Sequence of chain 1.C:
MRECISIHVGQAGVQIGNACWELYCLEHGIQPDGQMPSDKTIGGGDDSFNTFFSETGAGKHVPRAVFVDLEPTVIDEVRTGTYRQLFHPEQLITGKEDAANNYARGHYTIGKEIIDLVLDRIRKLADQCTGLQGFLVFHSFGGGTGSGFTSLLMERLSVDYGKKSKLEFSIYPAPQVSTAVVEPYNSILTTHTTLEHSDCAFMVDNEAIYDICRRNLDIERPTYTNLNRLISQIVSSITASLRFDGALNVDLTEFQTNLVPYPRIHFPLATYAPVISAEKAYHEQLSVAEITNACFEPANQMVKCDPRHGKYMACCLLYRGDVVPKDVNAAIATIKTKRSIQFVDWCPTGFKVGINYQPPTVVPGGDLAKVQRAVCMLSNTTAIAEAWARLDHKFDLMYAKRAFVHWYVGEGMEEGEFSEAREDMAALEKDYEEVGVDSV

Binding-site contacts:
Ligand atom C16 contacts residue PHE135 of chain 1.C at 3.5 Å (hydrophobic).
Ligand atom C10 contacts residue SER165 of chain 1.C at 3.5 Å.
Ligand atom F1 contacts residue LYS166 of chain 1.C at 3.6 Å.
Ligand atom F1 contacts residue SER165 of chain 1.C at 3.1 Å.
Ligand atom N1 contacts residue GLY98 of chain 1.B at 3.3 Å (h-bond).
Ligand atom C9 contacts residue THR253 of chain 1.C at 3.6 Å.
Ligand atom C17 contacts residue LEU167 of chain 1.C at 3.5 Å (hydrophobic).
Ligand atom C5 contacts residue LYS103 of chain 1.B at 3.6 Å.
Ligand atom C14 contacts residue GLN133 of chain 1.C at 3.7 Å.
Ligand atom C7 contacts residue ASN100 of chain 1.B at 3.5 Å.
Ligand atom C9 contacts residue SER165 of chain 1.C at 3.7 Å.
Ligand atom C11 contacts residue THR253 of chain 1.C at 3.6 Å.
Ligand atom C14 contacts residue CYS4 of chain 1.C at 3.5 Å (hydrophobic).
Ligand atom C7 contacts residue GLY98 of chain 1.B at 3.3 Å.
Ligand atom C11 contacts residue SER165 of chain 1.C at 3.3 Å.
Ligand atom F1 contacts residue LEU167 of chain 1.C at 3.5 Å.
Ligand atom C8 contacts residue GLY98 of chain 1.B at 3.4 Å.
Ligand atom C2 contacts residue THR253 of chain 1.C at 3.7 Å.
Ligand atom C1 contacts residue THR253 of chain 1.C at 3.5 Å.
Ligand atom C8 contacts residue ASN100 of chain 1.B at 3.7 Å.
Ligand atom O1 contacts residue TRP397 of chain 1.B at 3.7 Å.
Ligand atom C1 contacts residue TRP397 of chain 1.B at 3.5 Å (hydrophobic).
Ligand atom S1 contacts residue SER165 of chain 1.C at 3.2 Å (h-bond).
Ligand atom C15 contacts residue CYS4 of chain 1.C at 3.7 Å (hydrophobic).
Ligand atom C10 contacts residue THR253 of chain 1.C at 3.7 Å.
Ligand atom S1 contacts residue GLN133 of chain 1.C at 3.6 Å.
Ligand atom C8 contacts residue TRP397 of chain 1.B at 3.6 Å (hydrophobic).
Ligand atom N3 contacts residue GLN256 of chain 1.C at 3.0 Å (h-bond).
Ligand atom N1 contacts residue THR257 of chain 1.C at 2.8 Å (h-bond).
Ligand atom O1 contacts residue ASN100 of chain 1.B at 2.6 Å (h-bond).
Ligand atom C6 contacts residue THR257 of chain 1.C at 3.3 Å.
Ligand atom N2 contacts residue THR253 of chain 1.C at 3.5 Å.
Ligand atom N2 contacts residue GLN256 of chain 1.C at 3.4 Å (h-bond).
Ligand atom C1 contacts residue THR257 of chain 1.C at 3.2 Å.
Ligand atom C17 contacts residue SER165 of chain 1.C at 3.6 Å.
Ligand atom N3 contacts residue SER165 of chain 1.C at 3.7 Å.
Ligand atom N2 contacts residue SER165 of chain 1.C at 3.6 Å (h-bond).
Ligand atom C7 contacts residue TRP397 of chain 1.B at 3.7 Å (hydrophobic).
Ligand atom C11 contacts residue GLN256 of chain 1.C at 3.6 Å.
Ligand atom C4 contacts residue LYS103 of chain 1.B at 3.7 Å.

Sequence of chain 1.B:
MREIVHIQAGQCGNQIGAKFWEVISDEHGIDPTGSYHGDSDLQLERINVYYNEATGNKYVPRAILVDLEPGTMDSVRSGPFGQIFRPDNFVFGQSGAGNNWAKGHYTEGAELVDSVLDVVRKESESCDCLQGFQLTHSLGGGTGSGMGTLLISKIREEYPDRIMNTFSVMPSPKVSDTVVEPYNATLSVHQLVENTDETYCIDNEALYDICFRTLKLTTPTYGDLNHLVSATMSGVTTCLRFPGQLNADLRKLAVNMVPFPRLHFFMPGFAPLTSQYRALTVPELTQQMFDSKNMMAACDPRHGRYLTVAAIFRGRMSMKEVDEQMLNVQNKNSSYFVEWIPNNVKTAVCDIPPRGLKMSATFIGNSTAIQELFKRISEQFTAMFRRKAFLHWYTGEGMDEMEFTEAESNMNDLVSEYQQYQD

A small-molecule ligand and the protein it binds are described below.
Small molecule (SMILES): CC(=O)Nc1ccc(-c2csc(Nc3ccccc3F)n2)cc1